Sequence of chain 1.A:
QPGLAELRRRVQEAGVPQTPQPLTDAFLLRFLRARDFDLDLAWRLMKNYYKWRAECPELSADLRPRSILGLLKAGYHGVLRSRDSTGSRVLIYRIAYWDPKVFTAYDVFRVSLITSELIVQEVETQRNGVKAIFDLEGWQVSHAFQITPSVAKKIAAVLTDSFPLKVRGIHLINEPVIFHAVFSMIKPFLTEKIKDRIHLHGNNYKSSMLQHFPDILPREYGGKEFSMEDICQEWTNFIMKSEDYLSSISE

Sequence of chain 1.D:
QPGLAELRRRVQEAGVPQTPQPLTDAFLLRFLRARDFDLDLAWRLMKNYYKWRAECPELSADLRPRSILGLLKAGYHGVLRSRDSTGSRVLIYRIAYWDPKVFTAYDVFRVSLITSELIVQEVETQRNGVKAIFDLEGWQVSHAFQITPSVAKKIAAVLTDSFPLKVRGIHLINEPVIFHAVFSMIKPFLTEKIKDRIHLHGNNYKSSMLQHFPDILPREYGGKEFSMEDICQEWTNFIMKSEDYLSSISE

Sequence of chain 1.B:
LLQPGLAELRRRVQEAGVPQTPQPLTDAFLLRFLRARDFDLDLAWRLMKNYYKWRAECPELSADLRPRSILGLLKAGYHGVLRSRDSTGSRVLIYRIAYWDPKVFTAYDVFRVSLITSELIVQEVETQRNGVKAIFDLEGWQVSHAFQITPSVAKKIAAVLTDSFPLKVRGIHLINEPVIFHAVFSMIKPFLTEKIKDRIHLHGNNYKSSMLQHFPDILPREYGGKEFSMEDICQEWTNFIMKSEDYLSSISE

Binding-site contacts:
Ligand atom C12 contacts residue ALA193 of chain 1.B at 4.0 Å (hydrophobic).
Ligand atom C14 contacts residue MET197 of chain 1.B at 3.9 Å (hydrophobic).
Ligand atom O2' contacts residue PRO161 of chain 1.A at 3.6 Å.
Ligand atom C8 contacts residue ILE159 of chain 1.A at 3.6 Å (hydrophobic).
Ligand atom O51 contacts residue VAL189 of chain 1.D at 3.9 Å.
Ligand atom O53 contacts residue LYS199 of chain 1.B at 2.9 Å (salt-bridge).
Ligand atom C9 contacts residue ILE159 of chain 1.A at 4.3 Å (hydrophobic).
Ligand atom C13 contacts residue ILE190 of chain 1.D at 4.2 Å (hydrophobic).
Ligand atom O1' contacts residue PRO161 of chain 1.A at 3.5 Å.
Ligand atom OP1 contacts residue PRO161 of chain 1.A at 4.1 Å.
Ligand atom O2' contacts residue THR160 of chain 1.A at 4.0 Å.
Ligand atom C12 contacts residue MET197 of chain 1.B at 3.7 Å (hydrophobic).
Ligand atom O7 contacts residue ILE190 of chain 1.D at 3.9 Å.
Ligand atom C1' contacts residue PRO161 of chain 1.A at 4.1 Å (hydrophobic).
Ligand atom P5 contacts residue LYS199 of chain 1.B at 3.9 Å.
Ligand atom O11 contacts residue SER196 of chain 1.B at 3.9 Å.
Ligand atom O51 contacts residue LYS199 of chain 1.B at 4.3 Å.
Ligand atom C1' contacts residue SER196 of chain 1.B at 4.1 Å.
Ligand atom P5 contacts residue SER196 of chain 1.B at 3.6 Å.
Ligand atom O1' contacts residue SER196 of chain 1.B at 3.8 Å.
Ligand atom OP1 contacts residue THR160 of chain 1.A at 3.6 Å.
Ligand atom OP2 contacts residue SER162 of chain 1.A at 4.1 Å.
Ligand atom O53 contacts residue SER196 of chain 1.B at 2.7 Å (h-bond).
Ligand atom OP3 contacts residue THR160 of chain 1.A at 3.5 Å.
Ligand atom C8 contacts residue THR160 of chain 1.A at 4.1 Å.
Ligand atom P4 contacts residue LYS199 of chain 1.B at 3.7 Å.
Ligand atom O11 contacts residue ILE190 of chain 1.D at 3.7 Å.
Ligand atom O52 contacts residue VAL189 of chain 1.D at 3.8 Å.
Ligand atom O42 contacts residue LYS199 of chain 1.B at 2.7 Å (salt-bridge).
Ligand atom O5 contacts residue LYS199 of chain 1.B at 4.0 Å.
Ligand atom O4 contacts residue LYS199 of chain 1.B at 3.3 Å (salt-bridge).
Ligand atom C10 contacts residue ALA156 of chain 1.A at 4.3 Å (hydrophobic).
Ligand atom C8 contacts residue ALA156 of chain 1.A at 4.3 Å (hydrophobic).
Ligand atom C11 contacts residue SER196 of chain 1.B at 3.9 Å.
Ligand atom OP2 contacts residue THR160 of chain 1.A at 3.5 Å.
Ligand atom O52 contacts residue SER196 of chain 1.B at 3.4 Å (h-bond).
Ligand atom C9 contacts residue ALA156 of chain 1.A at 3.7 Å (hydrophobic).
Ligand atom C9 contacts residue PHE157 of chain 1.A at 4.1 Å (hydrophobic).
Ligand atom P1 contacts residue THR160 of chain 1.A at 3.7 Å.
Ligand atom C8 contacts residue PHE157 of chain 1.A at 4.0 Å (hydrophobic).

The protein below binds the small molecule below.
Small molecule (SMILES): CCCC(=O)OC[C@H](COP(=O)(O)O[C@@H]1[C@H](O)[C@H](O)[C@@H](OP(=O)(O)O)[C@H](OP(=O)(O)O)[C@H]1O)OC(=O)CCC